The protein below binds the small molecule below.
Small molecule (SMILES): O=C(O)[C@@H]1Cc2c([nH]c3ccccc23)CN1

Sequence of chain 1.A:
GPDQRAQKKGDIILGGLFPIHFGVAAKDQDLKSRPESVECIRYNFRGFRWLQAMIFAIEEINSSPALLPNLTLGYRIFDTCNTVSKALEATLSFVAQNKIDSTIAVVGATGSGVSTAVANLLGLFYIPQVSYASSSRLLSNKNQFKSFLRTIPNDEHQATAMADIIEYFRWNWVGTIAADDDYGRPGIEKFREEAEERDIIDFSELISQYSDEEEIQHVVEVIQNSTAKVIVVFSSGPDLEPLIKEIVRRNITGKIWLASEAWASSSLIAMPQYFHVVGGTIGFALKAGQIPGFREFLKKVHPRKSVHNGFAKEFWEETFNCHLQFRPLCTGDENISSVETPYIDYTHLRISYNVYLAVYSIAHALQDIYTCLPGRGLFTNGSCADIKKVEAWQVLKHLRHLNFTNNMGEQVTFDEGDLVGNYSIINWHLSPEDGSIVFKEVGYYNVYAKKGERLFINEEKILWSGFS

Binding-site contacts:
Ligand atom CG contacts residue ALA195 of chain 1.A at 3.9 Å (hydrophobic).
Ligand atom NE1 contacts residue GLU324 of chain 1.A at 3.9 Å.
Ligand atom CE3 contacts residue THR172 of chain 1.A at 3.8 Å.
Ligand atom CZ3 contacts residue ALA325 of chain 1.A at 4.0 Å (hydrophobic).
Ligand atom CD1 contacts residue GLU324 of chain 1.A at 3.9 Å.
Ligand atom CA contacts residue ALA195 of chain 1.A at 3.8 Å (hydrophobic).
Ligand atom OXT contacts residue TYR245 of chain 1.A at 3.6 Å.
Ligand atom CA contacts residue SER197 of chain 1.A at 3.9 Å.
Ligand atom OXT contacts residue THR172 of chain 1.A at 3.9 Å.
Ligand atom O1 contacts residue GLY173 of chain 1.A at 3.2 Å.
Ligand atom C contacts residue GLY173 of chain 1.A at 4.0 Å.
Ligand atom C9 contacts residue ALA195 of chain 1.A at 2.7 Å (hydrophobic).
Ligand atom C9 contacts residue SER197 of chain 1.A at 3.2 Å.
Ligand atom C contacts residue SER174 of chain 1.A at 3.4 Å.
Ligand atom CZ3 contacts residue TRP97 of chain 1.A at 4.0 Å (hydrophobic).
Ligand atom OXT contacts residue SER174 of chain 1.A at 2.4 Å (h-bond).
Ligand atom CB contacts residue ALA195 of chain 1.A at 4.0 Å (hydrophobic).
Ligand atom OXT contacts residue SER197 of chain 1.A at 2.9 Å (h-bond).
Ligand atom CA contacts residue TYR245 of chain 1.A at 3.4 Å (hydrophobic).
Ligand atom NE1 contacts residue ALA325 of chain 1.A at 3.9 Å.
Ligand atom O1 contacts residue THR172 of chain 1.A at 4.0 Å.
Ligand atom O1 contacts residue SER174 of chain 1.A at 2.9 Å (h-bond).
Ligand atom CD1 contacts residue ALA195 of chain 1.A at 3.4 Å (hydrophobic).
Ligand atom N contacts residue SER197 of chain 1.A at 2.9 Å (h-bond).
Ligand atom C9 contacts residue GLU324 of chain 1.A at 3.3 Å.
Ligand atom OXT contacts residue ALA195 of chain 1.A at 3.7 Å.
Ligand atom N contacts residue ALA195 of chain 1.A at 2.7 Å (h-bond).
Ligand atom N contacts residue TYR245 of chain 1.A at 3.8 Å.
Ligand atom CD2 contacts residue ALA325 of chain 1.A at 3.8 Å (hydrophobic).
Ligand atom CH2 contacts residue ALA325 of chain 1.A at 3.8 Å (hydrophobic).
Ligand atom OXT contacts residue SER196 of chain 1.A at 3.4 Å.
Ligand atom C contacts residue THR172 of chain 1.A at 3.8 Å.
Ligand atom O1 contacts residue TYR245 of chain 1.A at 3.4 Å.
Ligand atom CH2 contacts residue TRP97 of chain 1.A at 3.6 Å (hydrophobic).
Ligand atom C contacts residue TYR245 of chain 1.A at 3.4 Å (hydrophobic).
Ligand atom CG contacts residue ALA325 of chain 1.A at 3.8 Å (hydrophobic).
Ligand atom CE2 contacts residue ALA325 of chain 1.A at 3.7 Å (hydrophobic).
Ligand atom CZ2 contacts residue ARG93 of chain 1.A at 3.9 Å.
Ligand atom CB contacts residue THR172 of chain 1.A at 3.7 Å.
Ligand atom CH2 contacts residue ARG93 of chain 1.A at 3.4 Å.